Sequence of chain 6.A:
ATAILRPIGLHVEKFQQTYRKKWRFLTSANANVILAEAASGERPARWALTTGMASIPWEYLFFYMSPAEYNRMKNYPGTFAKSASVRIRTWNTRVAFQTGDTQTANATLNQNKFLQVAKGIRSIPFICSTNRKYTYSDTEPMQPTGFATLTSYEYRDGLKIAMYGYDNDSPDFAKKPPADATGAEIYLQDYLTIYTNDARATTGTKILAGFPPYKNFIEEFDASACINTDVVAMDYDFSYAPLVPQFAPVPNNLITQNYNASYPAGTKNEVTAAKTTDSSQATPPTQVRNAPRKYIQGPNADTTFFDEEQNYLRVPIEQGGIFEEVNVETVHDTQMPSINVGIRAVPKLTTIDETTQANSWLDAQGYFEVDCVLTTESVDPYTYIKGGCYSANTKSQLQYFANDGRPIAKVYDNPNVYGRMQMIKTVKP

A protein and the small-molecule ligand that binds it are described below.
Small molecule (SMILES): Nc1ccn([C@H]2C[C@H](O[P](=O)(O)OC[C@H]3O[C@@H](n4cnc5c(N)ncnc54)C[C@@H]3O[P](=O)(O)OC[C@H]3O[C@@H](n4cnc5c(=O)nc(N)[nH]c54)C[C@@H]3O[P](=O)(O)OC[C@H]3O[C@@H](n4cnc5c(=O)nc(N)[nH]c54)C[C@@H]3O[P](=O)(O)OC[C@H]3O[C@@H](n4ccc(N)nc4=O)C[C@@H]3O[P](=O)(O)OC[C@H]3O[C@@H](n4ccc(N)nc4=O)C[C@@H]3O[P](=O)(O)OC[C@H]3O[C@@H](n4cnc5c(N)ncnc54)C[C@@H]3O[P](=O)(O)OC[C@H]3O[C@@H](n4cnc5c(N)ncnc54)C[C@@H]3O)[C@@H](COP(=O)=O)O2)c(=O)n1

Sequence of chain 7.A:
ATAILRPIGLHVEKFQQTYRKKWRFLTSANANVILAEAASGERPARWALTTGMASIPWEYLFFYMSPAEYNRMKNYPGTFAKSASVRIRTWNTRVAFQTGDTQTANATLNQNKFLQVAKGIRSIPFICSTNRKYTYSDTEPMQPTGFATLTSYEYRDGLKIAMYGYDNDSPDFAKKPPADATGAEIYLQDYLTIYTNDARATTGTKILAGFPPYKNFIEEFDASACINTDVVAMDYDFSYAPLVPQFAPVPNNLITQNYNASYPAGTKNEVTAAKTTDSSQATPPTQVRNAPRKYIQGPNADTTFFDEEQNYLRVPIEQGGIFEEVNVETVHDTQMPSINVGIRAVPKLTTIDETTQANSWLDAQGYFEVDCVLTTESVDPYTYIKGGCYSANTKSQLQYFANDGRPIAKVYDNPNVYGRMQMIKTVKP

Binding-site contacts:
Ligand atom O2 contacts residue THR558 of chain 6.A at 2.7 Å (h-bond).
Ligand atom O2 contacts residue LYS559 of chain 6.A at 2.8 Å (salt-bridge).
Ligand atom O6 contacts residue ASP401 of chain 7.A at 2.7 Å (salt-bridge).
Ligand atom O2 contacts residue PRO171 of chain 6.A at 3.0 Å (h-bond).
Ligand atom OP1 contacts residue PRO289 of chain 7.A at 3.2 Å.
Ligand atom N7 contacts residue GLN499 of chain 7.A at 2.8 Å (h-bond).
Ligand atom C5 contacts residue ARG170 of chain 6.A at 2.4 Å.
Ligand atom OP2 contacts residue ASN491 of chain 6.A at 2.9 Å.
Ligand atom C4 contacts residue ARG170 of chain 6.A at 1.2 Å.
Ligand atom C2 contacts residue ASP399 of chain 7.A at 3.1 Å.
Ligand atom N6 contacts residue GLN410 of chain 6.A at 2.7 Å (h-bond).
Ligand atom C2 contacts residue MET398 of chain 7.A at 2.7 Å (hydrophobic).
Ligand atom N1 contacts residue PRO545 of chain 6.A at 3.2 Å.
Ligand atom C5 contacts residue ASN491 of chain 6.A at 2.3 Å.
Ligand atom OP2 contacts residue VAL492 of chain 6.A at 2.5 Å (h-bond).
Ligand atom N1 contacts residue MET398 of chain 7.A at 3.0 Å.
Ligand atom C4 contacts residue ASN491 of chain 6.A at 2.5 Å.
Ligand atom N4 contacts residue ARG170 of chain 6.A at 0.6 Å (salt-bridge).
Ligand atom C5 contacts residue ASP497 of chain 7.A at 3.1 Å.
Ligand atom OP1 contacts residue GLY284 of chain 7.A at 3.0 Å.
Ligand atom O2 contacts residue DG2 of chain 7.B at 2.8 Å (h-bond).
Ligand atom N4 contacts residue ASN491 of chain 6.A at 2.7 Å (h-bond).
Ligand atom N2 contacts residue SER403 of chain 7.A at 3.0 Å (h-bond).
Ligand atom O3' contacts residue PRO289 of chain 7.A at 3.1 Å.
Ligand atom N3 contacts residue DG2 of chain 7.B at 2.9 Å (h-bond).
Ligand atom N1 contacts residue ASP401 of chain 7.A at 2.6 Å (salt-bridge).
Ligand atom O4' contacts residue GLN499 of chain 7.A at 3.0 Å (h-bond).
Ligand atom C6 contacts residue ASN491 of chain 6.A at 3.1 Å.
Ligand atom C2 contacts residue ASP401 of chain 7.A at 3.1 Å.
Ligand atom O3' contacts residue LYS178 of chain 6.A at 2.9 Å.
Ligand atom N4 contacts residue DG2 of chain 7.B at 2.9 Å (h-bond).
Ligand atom C4 contacts residue ASP497 of chain 7.A at 3.1 Å.
Ligand atom O3' contacts residue VAL492 of chain 6.A at 3.2 Å.
Ligand atom OP2 contacts residue SER287 of chain 7.A at 2.9 Å.
Ligand atom OP1 contacts residue PRO501 of chain 7.A at 3.1 Å.
Ligand atom N7 contacts residue THR498 of chain 7.A at 3.1 Å.
Ligand atom N6 contacts residue SER555 of chain 6.A at 3.1 Å.
Ligand atom N2 contacts residue ASP401 of chain 7.A at 2.8 Å (salt-bridge).
Ligand atom O4' contacts residue THR558 of chain 6.A at 3.1 Å.
Ligand atom N3 contacts residue ARG170 of chain 6.A at 2.0 Å (salt-bridge).